Binding-site contacts:
Ligand atom C1 contacts residue PHE196 of chain 2.A at 4.2 Å (hydrophobic).
Ligand atom OH contacts residue GLU231 of chain 2.A at 3.0 Å (salt-bridge).
Ligand atom C5 contacts residue ALA107 of chain 2.A at 3.5 Å (hydrophobic).
Ligand atom C5 contacts residue GLU134 of chain 2.A at 3.8 Å.
Ligand atom O2 contacts residue TYR162 of chain 2.A at 4.1 Å.
Ligand atom C6 contacts residue GLY103 of chain 2.A at 3.9 Å.
Ligand atom C4 contacts residue FE1 of chain 2.F at 3.0 Å.
Ligand atom N1 contacts residue GLU104 of chain 2.A at 3.8 Å.
Ligand atom O2 contacts residue PHE176 of chain 2.A at 2.9 Å.
Ligand atom O2 contacts residue GLY103 of chain 2.A at 3.1 Å.
Ligand atom O3 contacts residue PHE176 of chain 2.A at 3.1 Å.
Ligand atom C1 contacts residue PHE176 of chain 2.A at 4.1 Å (hydrophobic).
Ligand atom C6 contacts residue ILE180 of chain 2.A at 4.1 Å (hydrophobic).
Ligand atom C5 contacts residue GLU197 of chain 2.A at 4.0 Å.
Ligand atom C1 contacts residue GLY103 of chain 2.A at 4.2 Å.
Ligand atom N1 contacts residue PHE176 of chain 2.A at 3.1 Å.
Ligand atom C4 contacts residue GLU231 of chain 2.A at 4.1 Å.
Ligand atom OH contacts residue FE1 of chain 2.E at 2.0 Å.
Ligand atom OH contacts residue GLU104 of chain 2.A at 3.7 Å.
Ligand atom C4 contacts residue GLU104 of chain 2.A at 3.3 Å.
Ligand atom C4 contacts residue FE1 of chain 2.E at 3.3 Å.
Ligand atom O3 contacts residue ALA99 of chain 2.A at 4.2 Å.
Ligand atom C4 contacts residue GLU134 of chain 2.A at 3.8 Å.
Ligand atom C5 contacts residue FE1 of chain 2.E at 3.9 Å.
Ligand atom O3 contacts residue ILE100 of chain 2.A at 3.2 Å.
Ligand atom C6 contacts residue GLU104 of chain 2.A at 4.0 Å.
Ligand atom C5 contacts residue GLU104 of chain 2.A at 3.7 Å.
Ligand atom OH contacts residue GLU197 of chain 2.A at 3.1 Å (salt-bridge).
Ligand atom C6 contacts residue ALA107 of chain 2.A at 3.7 Å (hydrophobic).
Ligand atom C5 contacts residue FE1 of chain 2.F at 3.8 Å.
Ligand atom N1 contacts residue ILE100 of chain 2.A at 4.2 Å.
Ligand atom N1 contacts residue GLY103 of chain 2.A at 3.7 Å.
Ligand atom C3 contacts residue GLU104 of chain 2.A at 3.3 Å.
Ligand atom OH contacts residue FE1 of chain 2.F at 2.6 Å.
Ligand atom C2 contacts residue GLU104 of chain 2.A at 3.6 Å.
Ligand atom OH contacts residue GLU134 of chain 2.A at 3.0 Å (salt-bridge).
Ligand atom C4 contacts residue GLU197 of chain 2.A at 4.0 Å.
Ligand atom C1 contacts residue GLU104 of chain 2.A at 4.1 Å.
Ligand atom C3 contacts residue FE1 of chain 2.F at 3.4 Å.
Ligand atom O2 contacts residue GLU104 of chain 2.A at 3.6 Å.

This small molecule binds to this protein.
Small molecule (SMILES): O=[N+]([O-])c1ccc(O)cc1

Sequence of chain 2.A:
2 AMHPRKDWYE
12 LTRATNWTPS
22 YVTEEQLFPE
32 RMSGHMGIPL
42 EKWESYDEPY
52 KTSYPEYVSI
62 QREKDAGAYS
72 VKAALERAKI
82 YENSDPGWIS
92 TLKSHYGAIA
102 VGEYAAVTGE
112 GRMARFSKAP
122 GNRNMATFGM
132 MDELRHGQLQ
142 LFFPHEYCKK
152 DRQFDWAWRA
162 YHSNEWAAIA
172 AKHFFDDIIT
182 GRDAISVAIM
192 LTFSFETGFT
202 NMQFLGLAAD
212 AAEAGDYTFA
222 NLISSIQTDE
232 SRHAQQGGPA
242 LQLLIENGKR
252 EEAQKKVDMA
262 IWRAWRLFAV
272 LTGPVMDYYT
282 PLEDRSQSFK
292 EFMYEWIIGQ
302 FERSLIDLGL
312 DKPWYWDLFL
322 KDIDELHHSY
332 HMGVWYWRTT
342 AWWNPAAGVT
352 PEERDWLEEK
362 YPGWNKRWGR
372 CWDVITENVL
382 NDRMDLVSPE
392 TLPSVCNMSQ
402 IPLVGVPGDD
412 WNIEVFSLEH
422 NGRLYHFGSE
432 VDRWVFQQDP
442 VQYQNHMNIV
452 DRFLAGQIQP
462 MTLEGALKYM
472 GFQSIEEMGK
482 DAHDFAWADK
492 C